Sequence of chain 3.A:
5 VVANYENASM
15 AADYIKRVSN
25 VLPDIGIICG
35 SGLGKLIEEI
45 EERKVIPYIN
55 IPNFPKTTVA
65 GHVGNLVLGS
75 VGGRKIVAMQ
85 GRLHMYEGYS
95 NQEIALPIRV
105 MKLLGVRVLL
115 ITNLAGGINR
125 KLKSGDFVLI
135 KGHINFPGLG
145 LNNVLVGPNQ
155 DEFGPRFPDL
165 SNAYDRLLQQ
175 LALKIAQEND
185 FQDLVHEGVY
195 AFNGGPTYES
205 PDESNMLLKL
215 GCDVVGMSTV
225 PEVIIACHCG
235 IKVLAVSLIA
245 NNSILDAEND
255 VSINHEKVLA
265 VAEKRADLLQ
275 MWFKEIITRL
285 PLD

This small molecule binds to this protein.
Small molecule (SMILES): Nc1ncnc2c1ccn2[C@@H]1O[C@H](CO)[C@@H](O)[C@H]1O

Sequence of chain 2.A:
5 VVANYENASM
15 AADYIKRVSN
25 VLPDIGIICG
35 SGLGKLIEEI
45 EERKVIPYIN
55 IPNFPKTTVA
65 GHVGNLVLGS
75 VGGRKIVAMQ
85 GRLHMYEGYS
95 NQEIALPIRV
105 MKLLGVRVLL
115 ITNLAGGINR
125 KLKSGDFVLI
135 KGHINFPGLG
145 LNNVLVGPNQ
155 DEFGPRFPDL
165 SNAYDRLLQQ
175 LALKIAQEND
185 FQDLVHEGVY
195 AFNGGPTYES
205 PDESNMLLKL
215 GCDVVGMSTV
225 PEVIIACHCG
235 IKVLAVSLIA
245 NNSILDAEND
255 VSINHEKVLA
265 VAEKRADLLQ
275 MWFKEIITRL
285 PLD

Binding-site contacts:
Ligand atom C7 contacts residue VAL262 of chain 3.A at 3.8 Å (hydrophobic).
Ligand atom N6 contacts residue GLY120 of chain 3.A at 3.4 Å.
Ligand atom C1' contacts residue LEU118 of chain 3.A at 3.2 Å (hydrophobic).
Ligand atom C1' contacts residue SO41 of chain 3.C at 3.3 Å.
Ligand atom C2 contacts residue VAL219 of chain 3.A at 3.7 Å (hydrophobic).
Ligand atom O2' contacts residue SO41 of chain 3.C at 3.0 Å (h-bond).
Ligand atom C2' contacts residue MET221 of chain 3.A at 3.7 Å (hydrophobic).
Ligand atom O2' contacts residue MET221 of chain 3.A at 3.0 Å (h-bond).
Ligand atom C5' contacts residue TYR202 of chain 3.A at 3.6 Å (hydrophobic).
Ligand atom C6 contacts residue GLY120 of chain 3.A at 3.5 Å.
Ligand atom O4' contacts residue SO41 of chain 3.C at 3.0 Å (h-bond).
Ligand atom C2 contacts residue GLY220 of chain 3.A at 3.7 Å.
Ligand atom O5' contacts residue VAL262 of chain 3.A at 3.5 Å.
Ligand atom N1 contacts residue VAL219 of chain 3.A at 3.8 Å.
Ligand atom O3' contacts residue TYR90 of chain 3.A at 2.9 Å (h-bond).
Ligand atom N9 contacts residue LEU118 of chain 3.A at 3.3 Å (h-bond).
Ligand atom C3' contacts residue SO41 of chain 3.C at 3.0 Å.
Ligand atom N1 contacts residue GLU203 of chain 3.A at 2.8 Å (salt-bridge).
Ligand atom N6 contacts residue GLU203 of chain 3.A at 3.8 Å.
Ligand atom N3 contacts residue MET221 of chain 3.A at 3.7 Å.
Ligand atom C2' contacts residue SO41 of chain 3.C at 3.4 Å.
Ligand atom C5' contacts residue HIS259 of chain 3.A at 3.7 Å.
Ligand atom C2 contacts residue MET221 of chain 3.A at 3.7 Å (hydrophobic).
Ligand atom O3' contacts residue HIS88 of chain 3.A at 3.5 Å (h-bond).
Ligand atom O5' contacts residue TYR202 of chain 3.A at 2.8 Å (h-bond).
Ligand atom N3 contacts residue GLY220 of chain 3.A at 3.6 Å.
Ligand atom O3' contacts residue SO41 of chain 3.C at 2.2 Å (h-bond).
Ligand atom C2 contacts residue GLU203 of chain 3.A at 3.2 Å.
Ligand atom O4' contacts residue SER35 of chain 3.A at 3.9 Å.
Ligand atom O5' contacts residue HIS259 of chain 3.A at 2.8 Å (h-bond).
Ligand atom C5 contacts residue GLY120 of chain 3.A at 3.7 Å.
Ligand atom C3' contacts residue TYR90 of chain 3.A at 3.7 Å (hydrophobic).
Ligand atom C6 contacts residue TYR202 of chain 3.A at 3.8 Å (hydrophobic).
Ligand atom C7 contacts residue ALA119 of chain 3.A at 3.9 Å (hydrophobic).
Ligand atom C8 contacts residue LEU118 of chain 3.A at 3.6 Å (hydrophobic).
Ligand atom C6 contacts residue GLU203 of chain 3.A at 3.7 Å.
Ligand atom C8 contacts residue VAL262 of chain 3.A at 3.8 Å (hydrophobic).
Ligand atom C5' contacts residue PHE161 of chain 2.A at 3.8 Å (hydrophobic).
Ligand atom N6 contacts residue ASN245 of chain 3.A at 3.1 Å (h-bond).
Ligand atom C4' contacts residue SO41 of chain 3.C at 3.3 Å.